Sequence of chain 1.B:
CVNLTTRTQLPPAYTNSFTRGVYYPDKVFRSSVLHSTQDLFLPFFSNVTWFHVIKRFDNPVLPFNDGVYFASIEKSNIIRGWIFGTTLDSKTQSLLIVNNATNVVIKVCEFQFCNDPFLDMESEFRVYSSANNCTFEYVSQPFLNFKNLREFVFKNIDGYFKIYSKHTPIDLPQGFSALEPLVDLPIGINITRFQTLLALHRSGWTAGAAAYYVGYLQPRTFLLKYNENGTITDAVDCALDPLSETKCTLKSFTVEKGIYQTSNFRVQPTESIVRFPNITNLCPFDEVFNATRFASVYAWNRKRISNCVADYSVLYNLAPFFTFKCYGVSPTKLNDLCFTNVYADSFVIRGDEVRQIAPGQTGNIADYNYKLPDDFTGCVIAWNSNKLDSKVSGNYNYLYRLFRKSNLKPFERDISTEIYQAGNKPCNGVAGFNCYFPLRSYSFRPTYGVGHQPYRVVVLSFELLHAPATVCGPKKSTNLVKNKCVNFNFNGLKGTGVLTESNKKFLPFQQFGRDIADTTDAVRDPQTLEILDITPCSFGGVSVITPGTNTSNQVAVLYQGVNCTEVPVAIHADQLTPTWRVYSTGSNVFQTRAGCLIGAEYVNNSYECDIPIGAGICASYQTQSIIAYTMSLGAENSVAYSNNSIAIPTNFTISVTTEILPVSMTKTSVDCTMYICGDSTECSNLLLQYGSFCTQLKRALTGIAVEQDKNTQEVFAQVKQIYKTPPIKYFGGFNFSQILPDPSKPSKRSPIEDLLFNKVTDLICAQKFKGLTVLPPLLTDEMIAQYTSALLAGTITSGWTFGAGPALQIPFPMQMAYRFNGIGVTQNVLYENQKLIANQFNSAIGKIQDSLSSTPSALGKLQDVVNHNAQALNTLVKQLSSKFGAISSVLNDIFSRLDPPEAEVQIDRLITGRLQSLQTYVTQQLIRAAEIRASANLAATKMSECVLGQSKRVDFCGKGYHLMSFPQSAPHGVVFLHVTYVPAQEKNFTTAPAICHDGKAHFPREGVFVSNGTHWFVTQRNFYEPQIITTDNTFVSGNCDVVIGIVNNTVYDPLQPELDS

The protein below binds the small molecule below.
Small molecule (SMILES): CC(=O)N[C@@H]1[C@@H](O)[C@H](O)[C@@H](CO)O[C@H]1O

Binding-site contacts:
Ligand atom C5 contacts residue ASN236 of chain 1.C at 3.7 Å.
Ligand atom C8 contacts residue ASN236 of chain 1.C at 4.4 Å.
Ligand atom C2 contacts residue ASN236 of chain 1.C at 2.5 Å.
Ligand atom C6 contacts residue THR111 of chain 1.C at 4.1 Å.
Ligand atom C7 contacts residue ASN236 of chain 1.C at 3.3 Å.
Ligand atom C4 contacts residue ASN236 of chain 1.C at 4.2 Å.
Ligand atom O7 contacts residue GLU467 of chain 1.B at 2.9 Å (salt-bridge).
Ligand atom C8 contacts residue LYS464 of chain 1.B at 3.8 Å.
Ligand atom O5 contacts residue ASN236 of chain 1.C at 2.4 Å (h-bond).
Ligand atom C8 contacts residue GLU467 of chain 1.B at 3.2 Å.
Ligand atom C7 contacts residue GLU467 of chain 1.B at 3.7 Å.
Ligand atom O5 contacts residue THR111 of chain 1.C at 4.1 Å.
Ligand atom C1 contacts residue ASN236 of chain 1.C at 1.4 Å.
Ligand atom O5 contacts residue THR238 of chain 1.C at 4.0 Å.
Ligand atom C5 contacts residue THR238 of chain 1.C at 4.0 Å.
Ligand atom C6 contacts residue THR238 of chain 1.C at 4.1 Å.
Ligand atom O7 contacts residue ASN236 of chain 1.C at 3.2 Å (h-bond).
Ligand atom C1 contacts residue THR238 of chain 1.C at 4.5 Å.
Ligand atom O7 contacts residue ARG459 of chain 1.B at 3.7 Å.
Ligand atom C3 contacts residue ASN236 of chain 1.C at 3.8 Å.
Ligand atom N2 contacts residue ASN236 of chain 1.C at 2.9 Å (h-bond).
Ligand atom O3 contacts residue SER461 of chain 1.B at 4.2 Å.

Sequence of chain 1.C:
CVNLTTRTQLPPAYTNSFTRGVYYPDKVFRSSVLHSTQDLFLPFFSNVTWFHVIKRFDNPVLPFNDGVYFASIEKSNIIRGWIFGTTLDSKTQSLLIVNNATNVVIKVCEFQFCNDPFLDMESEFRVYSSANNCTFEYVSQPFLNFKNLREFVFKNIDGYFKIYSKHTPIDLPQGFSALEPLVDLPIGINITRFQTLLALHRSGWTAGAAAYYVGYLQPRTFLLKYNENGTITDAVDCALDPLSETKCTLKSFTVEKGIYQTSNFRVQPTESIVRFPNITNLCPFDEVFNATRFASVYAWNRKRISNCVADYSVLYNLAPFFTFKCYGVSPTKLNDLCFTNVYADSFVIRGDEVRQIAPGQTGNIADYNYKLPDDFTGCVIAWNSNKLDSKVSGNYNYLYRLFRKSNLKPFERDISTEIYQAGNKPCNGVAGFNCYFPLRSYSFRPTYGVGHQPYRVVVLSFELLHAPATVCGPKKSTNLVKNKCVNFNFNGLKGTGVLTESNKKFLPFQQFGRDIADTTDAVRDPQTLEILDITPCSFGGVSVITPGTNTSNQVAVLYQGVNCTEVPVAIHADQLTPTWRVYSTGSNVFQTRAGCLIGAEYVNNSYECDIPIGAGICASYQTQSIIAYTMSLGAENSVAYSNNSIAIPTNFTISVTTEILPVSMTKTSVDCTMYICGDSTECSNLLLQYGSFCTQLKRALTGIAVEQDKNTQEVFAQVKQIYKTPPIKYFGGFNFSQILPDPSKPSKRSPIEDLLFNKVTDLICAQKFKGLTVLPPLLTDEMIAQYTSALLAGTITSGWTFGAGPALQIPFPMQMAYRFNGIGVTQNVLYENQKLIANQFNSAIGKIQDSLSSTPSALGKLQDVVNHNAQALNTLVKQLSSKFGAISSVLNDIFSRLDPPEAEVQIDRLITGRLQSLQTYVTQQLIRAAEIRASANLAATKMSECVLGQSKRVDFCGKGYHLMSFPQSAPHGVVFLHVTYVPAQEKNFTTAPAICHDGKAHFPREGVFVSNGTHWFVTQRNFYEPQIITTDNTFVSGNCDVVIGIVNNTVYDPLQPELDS